Binding-site contacts:
Ligand atom C3 contacts residue ASP829 of chain 1.B at 4.2 Å.
Ligand atom C5 contacts residue SER811 of chain 1.B at 4.0 Å.
Ligand atom O5 contacts residue SER787 of chain 1.B at 4.1 Å.
Ligand atom C6 contacts residue TYR764 of chain 1.B at 4.3 Å (hydrophobic).
Ligand atom C3 contacts residue ASN809 of chain 1.B at 3.9 Å.
Ligand atom C2 contacts residue TYR807 of chain 1.B at 4.5 Å (hydrophobic).
Ligand atom C7 contacts residue TYR807 of chain 1.B at 3.9 Å (hydrophobic).
Ligand atom O5 contacts residue SER811 of chain 1.B at 3.7 Å.
Ligand atom O7 contacts residue TYR807 of chain 1.B at 2.8 Å.
Ligand atom N2 contacts residue ASP829 of chain 1.B at 3.5 Å (salt-bridge).
Ligand atom O6 contacts residue SER787 of chain 1.B at 3.2 Å (h-bond).
Ligand atom N2 contacts residue ASN809 of chain 1.B at 2.9 Å (h-bond).
Ligand atom O5 contacts residue ASN809 of chain 1.B at 2.5 Å (h-bond).
Ligand atom C6 contacts residue SER787 of chain 1.B at 4.0 Å.
Ligand atom C8 contacts residue TYR807 of chain 1.B at 4.4 Å (hydrophobic).
Ligand atom C1 contacts residue ASN809 of chain 1.B at 1.5 Å.
Ligand atom C6 contacts residue HIS788 of chain 1.B at 3.6 Å.
Ligand atom C7 contacts residue ASP829 of chain 1.B at 4.2 Å.
Ligand atom C4 contacts residue ASN809 of chain 1.B at 4.3 Å.
Ligand atom O6 contacts residue HIS788 of chain 1.B at 3.5 Å.
Ligand atom C1 contacts residue ASP829 of chain 1.B at 3.6 Å.
Ligand atom C2 contacts residue ASN809 of chain 1.B at 2.5 Å.
Ligand atom C2 contacts residue ASP829 of chain 1.B at 4.0 Å.
Ligand atom C1 contacts residue SER811 of chain 1.B at 3.5 Å.
Ligand atom C5 contacts residue ASN809 of chain 1.B at 3.8 Å.
Ligand atom C6 contacts residue PHE812 of chain 1.B at 3.7 Å (hydrophobic).
Ligand atom O7 contacts residue ASN809 of chain 1.B at 2.8 Å (h-bond).
Ligand atom C8 contacts residue PRO827 of chain 1.B at 3.9 Å (hydrophobic).
Ligand atom C7 contacts residue ASN809 of chain 1.B at 3.0 Å.
Ligand atom C8 contacts residue SER830 of chain 1.B at 4.1 Å.
Ligand atom O6 contacts residue TYR764 of chain 1.B at 3.5 Å (h-bond).
Ligand atom C8 contacts residue ASN809 of chain 1.B at 4.3 Å.
Ligand atom C8 contacts residue ASP829 of chain 1.B at 3.8 Å.
Ligand atom O3 contacts residue ASP829 of chain 1.B at 3.6 Å.
Ligand atom C1 contacts residue TYR807 of chain 1.B at 4.2 Å (hydrophobic).
Ligand atom C5 contacts residue PHE812 of chain 1.B at 4.1 Å (hydrophobic).

Sequence of chain 1.B:
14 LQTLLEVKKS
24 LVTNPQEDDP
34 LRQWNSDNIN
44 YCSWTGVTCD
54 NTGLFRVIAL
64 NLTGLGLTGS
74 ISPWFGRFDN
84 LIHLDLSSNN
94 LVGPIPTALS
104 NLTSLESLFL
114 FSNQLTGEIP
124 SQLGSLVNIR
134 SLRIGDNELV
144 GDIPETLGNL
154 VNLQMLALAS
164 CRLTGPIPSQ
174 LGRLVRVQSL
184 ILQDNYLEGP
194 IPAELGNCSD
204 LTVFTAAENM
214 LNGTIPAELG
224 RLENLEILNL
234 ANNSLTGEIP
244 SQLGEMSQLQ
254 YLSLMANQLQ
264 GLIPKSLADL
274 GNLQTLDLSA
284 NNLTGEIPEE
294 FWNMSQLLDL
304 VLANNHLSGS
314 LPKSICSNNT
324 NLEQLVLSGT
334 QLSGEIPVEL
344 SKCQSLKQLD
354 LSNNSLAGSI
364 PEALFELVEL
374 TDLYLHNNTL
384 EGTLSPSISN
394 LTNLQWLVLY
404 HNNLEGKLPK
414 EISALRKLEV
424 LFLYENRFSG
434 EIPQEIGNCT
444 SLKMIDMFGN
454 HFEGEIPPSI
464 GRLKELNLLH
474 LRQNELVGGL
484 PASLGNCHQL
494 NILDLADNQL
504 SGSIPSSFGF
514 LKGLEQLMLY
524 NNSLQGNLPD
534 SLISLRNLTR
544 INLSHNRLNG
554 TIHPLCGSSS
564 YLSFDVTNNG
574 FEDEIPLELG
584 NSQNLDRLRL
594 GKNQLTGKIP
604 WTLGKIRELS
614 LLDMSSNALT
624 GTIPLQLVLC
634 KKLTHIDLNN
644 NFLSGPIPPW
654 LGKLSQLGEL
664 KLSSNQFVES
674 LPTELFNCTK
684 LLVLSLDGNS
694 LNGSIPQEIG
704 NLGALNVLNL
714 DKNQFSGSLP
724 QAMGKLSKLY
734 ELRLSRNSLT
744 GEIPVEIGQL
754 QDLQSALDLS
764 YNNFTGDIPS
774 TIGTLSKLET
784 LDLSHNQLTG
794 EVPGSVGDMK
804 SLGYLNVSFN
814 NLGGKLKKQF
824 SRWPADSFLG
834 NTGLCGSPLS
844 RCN

The protein below binds the small molecule below.
Small molecule (SMILES): CC(=O)N[C@@H]1[C@@H](O)[C@H](O)[C@@H](CO)O[C@H]1O